The small molecule below binds the protein below.
Small molecule (SMILES): CC(=O)N[C@@H]1[C@@H](O)[C@H](O[C@@H]2O[C@H](CO)[C@@H](O[C@@H]3O[C@H](CO)[C@@H](O)[C@H](O)[C@H]3NC(C)=O)[C@H](O)[C@H]2NC(C)=O)[C@@H](CO)O[C@H]1O

Sequence of chain 1.A:
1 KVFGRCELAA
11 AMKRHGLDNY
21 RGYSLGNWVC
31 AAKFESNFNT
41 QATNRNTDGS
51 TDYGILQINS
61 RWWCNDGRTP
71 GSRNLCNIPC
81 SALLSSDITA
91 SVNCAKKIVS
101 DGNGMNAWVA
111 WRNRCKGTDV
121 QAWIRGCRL

Binding-site contacts:
Ligand atom O6 contacts residue TRP63 of chain 1.A at 3.3 Å.
Ligand atom C1 contacts residue ALA107 of chain 1.A at 3.9 Å (hydrophobic).
Ligand atom O6 contacts residue ASP101 of chain 1.A at 2.5 Å (salt-bridge).
Ligand atom C6 contacts residue ASP101 of chain 1.A at 3.0 Å.
Ligand atom C1 contacts residue ASP101 of chain 1.A at 3.6 Å.
Ligand atom O7 contacts residue ASN103 of chain 1.A at 4.1 Å.
Ligand atom C6 contacts residue TRP62 of chain 1.A at 4.0 Å (hydrophobic).
Ligand atom C2 contacts residue ALA107 of chain 1.A at 3.7 Å (hydrophobic).
Ligand atom O6 contacts residue TRP62 of chain 1.A at 2.9 Å (h-bond).
Ligand atom O7 contacts residue GLN57 of chain 1.A at 4.1 Å.
Ligand atom O3 contacts residue ALA107 of chain 1.A at 4.1 Å.
Ligand atom C4 contacts residue ASP101 of chain 1.A at 4.1 Å.
Ligand atom C3 contacts residue ALA107 of chain 1.A at 3.9 Å (hydrophobic).
Ligand atom O6 contacts residue ASN59 of chain 1.A at 4.0 Å.
Ligand atom N2 contacts residue ALA107 of chain 1.A at 3.0 Å (h-bond).
Ligand atom O4 contacts residue ASP101 of chain 1.A at 3.9 Å.
Ligand atom C7 contacts residue TRP63 of chain 1.A at 3.9 Å (hydrophobic).
Ligand atom C2 contacts residue ASP101 of chain 1.A at 3.7 Å.
Ligand atom O6 contacts residue ASN103 of chain 1.A at 3.0 Å (h-bond).
Ligand atom C8 contacts residue LEU75 of chain 1.A at 3.8 Å (hydrophobic).
Ligand atom C6 contacts residue TRP63 of chain 1.A at 3.5 Å (hydrophobic).
Ligand atom C7 contacts residue ASN59 of chain 1.A at 4.0 Å.
Ligand atom O5 contacts residue ASN59 of chain 1.A at 3.4 Å (h-bond).
Ligand atom C5 contacts residue ASP101 of chain 1.A at 4.1 Å.
Ligand atom C7 contacts residue ALA107 of chain 1.A at 4.0 Å (hydrophobic).
Ligand atom O7 contacts residue ILE58 of chain 1.A at 3.8 Å.
Ligand atom O3 contacts residue TRP63 of chain 1.A at 3.2 Å (h-bond).
Ligand atom C5 contacts residue TRP62 of chain 1.A at 4.0 Å (hydrophobic).
Ligand atom C4 contacts residue TRP62 of chain 1.A at 3.9 Å (hydrophobic).
Ligand atom C8 contacts residue ALA107 of chain 1.A at 3.9 Å (hydrophobic).
Ligand atom C3 contacts residue ASP101 of chain 1.A at 3.7 Å.
Ligand atom O1 contacts residue ASN59 of chain 1.A at 3.4 Å (h-bond).
Ligand atom C8 contacts residue TRP108 of chain 1.A at 3.4 Å (hydrophobic).
Ligand atom O7 contacts residue ASN59 of chain 1.A at 3.0 Å (h-bond).
Ligand atom C1 contacts residue TRP62 of chain 1.A at 3.9 Å (hydrophobic).
Ligand atom C8 contacts residue GLN57 of chain 1.A at 3.9 Å.
Ligand atom C7 contacts residue ASP101 of chain 1.A at 4.0 Å.
Ligand atom C1 contacts residue ASN59 of chain 1.A at 3.9 Å.
Ligand atom N2 contacts residue ASP101 of chain 1.A at 3.1 Å (salt-bridge).
Ligand atom O7 contacts residue TRP63 of chain 1.A at 3.2 Å.